Sequence of chain 49.D:
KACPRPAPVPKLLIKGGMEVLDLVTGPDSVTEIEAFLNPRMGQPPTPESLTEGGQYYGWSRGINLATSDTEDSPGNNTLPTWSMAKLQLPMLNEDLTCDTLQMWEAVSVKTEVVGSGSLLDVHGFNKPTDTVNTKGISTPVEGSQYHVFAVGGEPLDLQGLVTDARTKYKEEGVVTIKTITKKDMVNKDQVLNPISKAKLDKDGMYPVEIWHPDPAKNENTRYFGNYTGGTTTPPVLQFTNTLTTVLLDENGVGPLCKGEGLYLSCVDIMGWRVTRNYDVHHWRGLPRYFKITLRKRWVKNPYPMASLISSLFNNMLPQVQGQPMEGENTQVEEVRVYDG

Binding-site contacts:
Ligand atom O3 contacts residue GLY78 of chain 49.C at 3.5 Å.
Ligand atom C3 contacts residue GLY78 of chain 49.C at 4.1 Å.
Ligand atom O1A contacts residue TYR72 of chain 49.C at 4.0 Å.
Ligand atom C4 contacts residue GLY78 of chain 49.C at 3.5 Å.
Ligand atom O4 contacts residue TYR72 of chain 49.C at 4.0 Å.
Ligand atom C3 contacts residue ARG77 of chain 49.C at 4.3 Å.
Ligand atom O4 contacts residue ILE79 of chain 49.C at 3.9 Å.
Ligand atom O6 contacts residue ASN93 of chain 49.C at 4.3 Å.
Ligand atom O8 contacts residue TYR72 of chain 49.C at 4.0 Å.
Ligand atom C10 contacts residue TYR72 of chain 49.C at 4.0 Å (hydrophobic).
Ligand atom C1 contacts residue TYR72 of chain 49.C at 4.3 Å (hydrophobic).
Ligand atom O1A contacts residue ARG77 of chain 49.C at 2.9 Å (salt-bridge).
Ligand atom O1A contacts residue GLY78 of chain 49.C at 3.1 Å (h-bond).
Ligand atom C7 contacts residue TYR72 of chain 49.C at 4.3 Å (hydrophobic).
Ligand atom O4 contacts residue GLY78 of chain 49.C at 3.4 Å.
Ligand atom O1B contacts residue SER89 of chain 49.C at 4.4 Å.
Ligand atom C8 contacts residue ARG77 of chain 49.C at 4.4 Å.
Ligand atom O1B contacts residue TYR72 of chain 49.C at 4.2 Å.
Ligand atom O4 contacts residue ASN80 of chain 49.C at 4.4 Å.
Ligand atom C4 contacts residue TYR72 of chain 49.C at 3.5 Å (hydrophobic).
Ligand atom C6 contacts residue ASN93 of chain 49.C at 3.9 Å.
Ligand atom O4 contacts residue THR291 of chain 49.C at 3.9 Å.
Ligand atom C3 contacts residue HIS298 of chain 49.C at 4.0 Å.
Ligand atom C3 contacts residue GLY78 of chain 49.C at 3.8 Å.
Ligand atom C6 contacts residue TYR72 of chain 49.C at 3.7 Å (hydrophobic).
Ligand atom O10 contacts residue ASN293 of chain 49.C at 4.5 Å.
Ligand atom C11 contacts residue TYR72 of chain 49.C at 4.2 Å (hydrophobic).
Ligand atom C4 contacts residue HIS298 of chain 49.C at 3.9 Å.
Ligand atom C1 contacts residue ARG77 of chain 49.C at 3.4 Å.
Ligand atom C1 contacts residue GLY78 of chain 49.C at 4.0 Å.
Ligand atom C2 contacts residue GLY78 of chain 49.C at 4.0 Å.
Ligand atom O1B contacts residue ARG77 of chain 49.C at 3.1 Å (salt-bridge).
Ligand atom O4 contacts residue HIS298 of chain 49.C at 3.1 Å (h-bond).
Ligand atom C5 contacts residue TYR72 of chain 49.C at 3.5 Å (hydrophobic).
Ligand atom O8 contacts residue ARG77 of chain 49.C at 3.5 Å (salt-bridge).
Ligand atom C11 contacts residue ASP85 of chain 49.D at 4.0 Å.
Ligand atom N5 contacts residue TYR72 of chain 49.C at 2.9 Å (h-bond).

Sequence of chain 49.C:
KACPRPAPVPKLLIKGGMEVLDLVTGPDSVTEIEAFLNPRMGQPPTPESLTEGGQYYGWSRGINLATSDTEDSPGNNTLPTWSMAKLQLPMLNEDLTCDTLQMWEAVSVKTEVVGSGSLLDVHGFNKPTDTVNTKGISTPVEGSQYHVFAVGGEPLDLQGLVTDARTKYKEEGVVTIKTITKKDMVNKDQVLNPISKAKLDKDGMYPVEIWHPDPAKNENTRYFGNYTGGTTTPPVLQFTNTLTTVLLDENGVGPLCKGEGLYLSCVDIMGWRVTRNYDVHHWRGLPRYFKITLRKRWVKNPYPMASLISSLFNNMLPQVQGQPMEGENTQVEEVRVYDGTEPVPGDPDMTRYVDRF

The small molecule below binds the protein below.
Small molecule (SMILES): CC(=O)N[C@@H]1[C@@H](O[C@@H]2O[C@H](CO)[C@H](O)[C@H](O[C@]3(C(=O)O)C[C@H](O)[C@@H](NC(C)=O)[C@H]([C@H](O)[C@H](O)CO)O3)[C@H]2O)[C@H](O)[C@@H](CO[C@]2(C(=O)O)C[C@H](O)[C@@H](NC(C)=O)[C@H]([C@H](O)[C@H](O)CO)O2)O[C@H]1O